The protein below binds the small molecule below.
Small molecule (SMILES): CC(=O)N[C@H]1[C@H]([C@H](O)[C@H](O)CO)O[C@@](O[C@H]2[C@@H](O)[C@@H](CO)O[C@@H](O[C@H]3[C@H](O)[C@@H](O)[C@H](O)O[C@@H]3CO)[C@@H]2O)(C(=O)O)C[C@@H]1O

Binding-site contacts:
Ligand atom O3 contacts residue VAL296 of chain 14.B at 3.9 Å.
Ligand atom O4 contacts residue ASN80 of chain 14.B at 4.3 Å.
Ligand atom O1B contacts residue TYR72 of chain 14.B at 3.8 Å.
Ligand atom C10 contacts residue TYR72 of chain 14.B at 3.6 Å (hydrophobic).
Ligand atom O1A contacts residue GLY78 of chain 14.B at 3.9 Å.
Ligand atom C4 contacts residue GLY78 of chain 14.B at 3.3 Å.
Ligand atom C1 contacts residue TYR72 of chain 14.B at 3.7 Å (hydrophobic).
Ligand atom N5 contacts residue TYR72 of chain 14.B at 2.8 Å (h-bond).
Ligand atom O1A contacts residue ARG77 of chain 14.B at 3.2 Å (salt-bridge).
Ligand atom C6 contacts residue ASN93 of chain 14.B at 3.2 Å.
Ligand atom C3 contacts residue GLY78 of chain 14.B at 3.8 Å.
Ligand atom C4 contacts residue ARG77 of chain 14.B at 3.8 Å.
Ligand atom O4 contacts residue VAL296 of chain 14.B at 4.2 Å.
Ligand atom C11 contacts residue ASP85 of chain 14.C at 3.7 Å.
Ligand atom C5 contacts residue ASN93 of chain 14.B at 4.0 Å.
Ligand atom O4 contacts residue GLY78 of chain 14.B at 3.1 Å.
Ligand atom O3 contacts residue ARG77 of chain 14.B at 4.1 Å.
Ligand atom O4 contacts residue HIS298 of chain 14.B at 3.1 Å (h-bond).
Ligand atom O1B contacts residue ARG77 of chain 14.B at 2.7 Å (salt-bridge).
Ligand atom O3 contacts residue ASN80 of chain 14.B at 3.9 Å.
Ligand atom C3 contacts residue ARG77 of chain 14.B at 4.0 Å.
Ligand atom C3 contacts residue GLY78 of chain 14.B at 3.8 Å.
Ligand atom C11 contacts residue TYR72 of chain 14.B at 3.5 Å (hydrophobic).
Ligand atom C5 contacts residue ARG77 of chain 14.B at 4.2 Å.
Ligand atom C3 contacts residue HIS298 of chain 14.B at 3.5 Å.
Ligand atom O1A contacts residue TYR72 of chain 14.B at 3.0 Å.
Ligand atom C6 contacts residue TYR72 of chain 14.B at 3.9 Å (hydrophobic).
Ligand atom C5 contacts residue TYR72 of chain 14.B at 3.7 Å (hydrophobic).
Ligand atom C4 contacts residue HIS298 of chain 14.B at 3.5 Å.
Ligand atom O6 contacts residue ASN93 of chain 14.B at 3.5 Å (h-bond).
Ligand atom C4 contacts residue TYR72 of chain 14.B at 3.9 Å (hydrophobic).
Ligand atom O4 contacts residue ILE79 of chain 14.B at 3.8 Å.
Ligand atom C9 contacts residue ARG77 of chain 14.B at 3.5 Å.
Ligand atom C2 contacts residue GLY78 of chain 14.B at 3.9 Å.
Ligand atom C2 contacts residue VAL296 of chain 14.B at 4.3 Å (hydrophobic).
Ligand atom O4 contacts residue THR291 of chain 14.B at 3.3 Å.
Ligand atom O3 contacts residue GLY78 of chain 14.B at 3.0 Å.
Ligand atom C1 contacts residue ARG77 of chain 14.B at 3.3 Å.
Ligand atom C1 contacts residue GLY78 of chain 14.B at 4.1 Å.
Ligand atom C3 contacts residue VAL296 of chain 14.B at 3.5 Å (hydrophobic).

Sequence of chain 14.B:
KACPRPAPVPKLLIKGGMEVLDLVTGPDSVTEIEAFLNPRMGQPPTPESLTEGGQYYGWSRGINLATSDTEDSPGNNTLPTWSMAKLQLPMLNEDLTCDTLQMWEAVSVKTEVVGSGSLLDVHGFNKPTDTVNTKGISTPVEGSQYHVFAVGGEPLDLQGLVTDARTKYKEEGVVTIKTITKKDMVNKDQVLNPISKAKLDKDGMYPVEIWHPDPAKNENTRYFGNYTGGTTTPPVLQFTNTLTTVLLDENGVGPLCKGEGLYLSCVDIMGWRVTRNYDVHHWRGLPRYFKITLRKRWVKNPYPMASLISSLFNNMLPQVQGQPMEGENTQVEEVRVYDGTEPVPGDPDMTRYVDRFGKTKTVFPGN

Sequence of chain 14.C:
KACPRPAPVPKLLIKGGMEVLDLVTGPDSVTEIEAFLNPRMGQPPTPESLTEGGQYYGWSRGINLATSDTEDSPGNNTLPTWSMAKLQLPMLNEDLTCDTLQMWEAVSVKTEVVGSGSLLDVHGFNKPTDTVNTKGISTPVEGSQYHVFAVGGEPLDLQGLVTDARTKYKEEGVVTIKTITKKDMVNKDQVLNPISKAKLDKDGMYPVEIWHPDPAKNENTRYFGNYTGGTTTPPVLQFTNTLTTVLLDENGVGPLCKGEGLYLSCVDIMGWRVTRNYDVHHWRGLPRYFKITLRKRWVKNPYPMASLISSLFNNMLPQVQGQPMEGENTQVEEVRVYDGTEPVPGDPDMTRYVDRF